Binding-site contacts:
Ligand atom CL1D contacts residue LEU175 of chain 1.A at 3.6 Å.
Ligand atom C1E contacts residue LYS68 of chain 1.A at 3.8 Å.
Ligand atom C1E contacts residue VAL53 of chain 1.A at 3.6 Å (hydrophobic).
Ligand atom N1M contacts residue ASN173 of chain 1.A at 2.9 Å (h-bond).
Ligand atom C1I contacts residue PHE50 of chain 1.A at 3.6 Å (hydrophobic).
Ligand atom O1C contacts residue VAL53 of chain 1.A at 4.0 Å.
Ligand atom C1R contacts residue ILE186 of chain 1.A at 3.7 Å (hydrophobic).
Ligand atom C1Q contacts residue VAL53 of chain 1.A at 3.7 Å (hydrophobic).
Ligand atom C1P contacts residue LEU175 of chain 1.A at 3.6 Å (hydrophobic).
Ligand atom C1U contacts residue ILE186 of chain 1.A at 3.9 Å (hydrophobic).
Ligand atom C1P contacts residue ALA66 of chain 1.A at 3.8 Å (hydrophobic).
Ligand atom C1K contacts residue PHE50 of chain 1.A at 3.6 Å (hydrophobic).
Ligand atom N1V contacts residue VAL53 of chain 1.A at 4.0 Å.
Ligand atom C1F contacts residue LEU175 of chain 1.A at 3.9 Å (hydrophobic).
Ligand atom C1J contacts residue ASP187 of chain 1.A at 4.1 Å.
Ligand atom C1R contacts residue VAL53 of chain 1.A at 3.9 Å (hydrophobic).
Ligand atom C1L contacts residue GLU172 of chain 1.A at 3.8 Å.
Ligand atom C1S contacts residue ILE186 of chain 1.A at 3.6 Å (hydrophobic).
Ligand atom N1N contacts residue PHE50 of chain 1.A at 3.8 Å.
Ligand atom O1C contacts residue GLY46 of chain 1.A at 3.5 Å.
Ligand atom C1A contacts residue LEU45 of chain 1.A at 3.9 Å (hydrophobic).
Ligand atom N1B contacts residue VAL53 of chain 1.A at 3.4 Å.
Ligand atom CL1D contacts residue PRO124 of chain 1.A at 4.1 Å.
Ligand atom C1J contacts residue ASN173 of chain 1.A at 3.0 Å.
Ligand atom C1L contacts residue ILE186 of chain 1.A at 3.5 Å (hydrophobic).
Ligand atom CL1D contacts residue ARG123 of chain 1.A at 3.5 Å.
Ligand atom O1C contacts residue LEU45 of chain 1.A at 4.2 Å.
Ligand atom C1I contacts residue ASP187 of chain 1.A at 3.2 Å.
Ligand atom C1L contacts residue ASN173 of chain 1.A at 3.5 Å.
Ligand atom N1M contacts residue ASP187 of chain 1.A at 3.0 Å (salt-bridge).
Ligand atom C1K contacts residue ASP187 of chain 1.A at 3.6 Å.
Ligand atom C1O contacts residue VAL53 of chain 1.A at 3.9 Å (hydrophobic).
Ligand atom C1F contacts residue ALA66 of chain 1.A at 3.7 Å (hydrophobic).
Ligand atom N1B contacts residue LYS68 of chain 1.A at 3.1 Å.
Ligand atom C1H contacts residue LEU45 of chain 1.A at 4.1 Å (hydrophobic).
Ligand atom C1G contacts residue ILE186 of chain 1.A at 3.7 Å (hydrophobic).
Ligand atom C1J contacts residue GLU172 of chain 1.A at 3.4 Å.
Ligand atom C1E contacts residue PHE50 of chain 1.A at 3.9 Å (hydrophobic).
Ligand atom CL1D contacts residue ALA66 of chain 1.A at 3.8 Å.
Ligand atom N1B contacts residue PHE50 of chain 1.A at 3.3 Å.

Sequence of chain 1.A:
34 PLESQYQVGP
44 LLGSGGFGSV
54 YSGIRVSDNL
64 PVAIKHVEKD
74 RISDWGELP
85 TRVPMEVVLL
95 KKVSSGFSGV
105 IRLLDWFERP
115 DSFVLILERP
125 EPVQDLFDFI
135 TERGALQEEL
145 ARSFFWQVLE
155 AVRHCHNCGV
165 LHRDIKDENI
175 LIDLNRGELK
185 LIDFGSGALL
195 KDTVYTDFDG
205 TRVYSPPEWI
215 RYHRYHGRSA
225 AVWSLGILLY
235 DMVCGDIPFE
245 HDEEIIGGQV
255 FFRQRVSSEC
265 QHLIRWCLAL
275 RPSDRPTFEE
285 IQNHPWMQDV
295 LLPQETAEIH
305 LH

This small molecule binds to this protein.
Small molecule (SMILES): Cn1c2c(c3ccc(Cl)cc31)[C@@H](C#N)C1(CCNCC1)NC2=O